This small molecule binds to this protein.
Small molecule (SMILES): N#C/C(=C\c1c[nH]c2ccccc12)c1n[nH]c(N)c1C#N

Binding-site contacts:
Ligand atom C17 contacts residue GLU120 of chain 1.A at 4.3 Å.
Ligand atom C07 contacts residue LEU51 of chain 1.A at 3.4 Å (hydrophobic).
Ligand atom C12 contacts residue MET169 of chain 1.A at 3.9 Å (hydrophobic).
Ligand atom C17 contacts residue ILE101 of chain 1.A at 4.3 Å (hydrophobic).
Ligand atom C10 contacts residue VAL72 of chain 1.A at 4.4 Å (hydrophobic).
Ligand atom C17 contacts residue VAL72 of chain 1.A at 3.8 Å (hydrophobic).
Ligand atom N20 contacts residue VAL72 of chain 1.A at 4.2 Å.
Ligand atom C02 contacts residue LEU51 of chain 1.A at 2.5 Å (hydrophobic).
Ligand atom N09 contacts residue GLY52 of chain 1.A at 4.3 Å.
Ligand atom N21 contacts residue GLU120 of chain 1.A at 3.0 Å (salt-bridge).
Ligand atom C04 contacts residue LEU51 of chain 1.A at 3.0 Å (hydrophobic).
Ligand atom N20 contacts residue LEU51 of chain 1.A at 4.3 Å.
Ligand atom C01 contacts residue LEU51 of chain 1.A at 3.2 Å (hydrophobic).
Ligand atom N21 contacts residue VAL72 of chain 1.A at 3.2 Å.
Ligand atom C06 contacts residue LEU51 of chain 1.A at 3.6 Å (hydrophobic).
Ligand atom C12 contacts residue ILE180 of chain 1.A at 3.0 Å (hydrophobic).
Ligand atom N13 contacts residue ILE180 of chain 1.A at 3.1 Å.
Ligand atom C08 contacts residue LEU51 of chain 1.A at 3.0 Å (hydrophobic).
Ligand atom N16 contacts residue ILE180 of chain 1.A at 3.7 Å.
Ligand atom C03 contacts residue LEU51 of chain 1.A at 3.3 Å (hydrophobic).
Ligand atom C08 contacts residue VAL59 of chain 1.A at 4.1 Å (hydrophobic).
Ligand atom N13 contacts residue HIS166 of chain 1.A at 3.3 Å (h-bond).
Ligand atom N13 contacts residue ASN167 of chain 1.A at 4.0 Å.
Ligand atom C14 contacts residue ILE180 of chain 1.A at 3.6 Å (hydrophobic).
Ligand atom C19 contacts residue VAL72 of chain 1.A at 4.0 Å (hydrophobic).
Ligand atom C15 contacts residue VAL72 of chain 1.A at 3.8 Å (hydrophobic).
Ligand atom C05 contacts residue LEU51 of chain 1.A at 3.4 Å (hydrophobic).
Ligand atom C11 contacts residue ILE180 of chain 1.A at 3.5 Å (hydrophobic).
Ligand atom N21 contacts residue ILE101 of chain 1.A at 3.9 Å.
Ligand atom C17 contacts residue PHE119 of chain 1.A at 4.0 Å (hydrophobic).
Ligand atom N09 contacts residue LEU51 of chain 1.A at 2.4 Å (h-bond).
Ligand atom N13 contacts residue MET169 of chain 1.A at 3.5 Å.
Ligand atom N21 contacts residue PHE119 of chain 1.A at 3.7 Å.
Ligand atom C10 contacts residue VAL59 of chain 1.A at 3.6 Å (hydrophobic).
Ligand atom N20 contacts residue MET169 of chain 1.A at 4.2 Å.
Ligand atom C07 contacts residue VAL59 of chain 1.A at 4.1 Å (hydrophobic).
Ligand atom N18 contacts residue PHE119 of chain 1.A at 3.7 Å.
Ligand atom C12 contacts residue HIS166 of chain 1.A at 4.3 Å.
Ligand atom N18 contacts residue ILE101 of chain 1.A at 4.3 Å.
Ligand atom N18 contacts residue ILE180 of chain 1.A at 4.3 Å.

Sequence of chain 1.A:
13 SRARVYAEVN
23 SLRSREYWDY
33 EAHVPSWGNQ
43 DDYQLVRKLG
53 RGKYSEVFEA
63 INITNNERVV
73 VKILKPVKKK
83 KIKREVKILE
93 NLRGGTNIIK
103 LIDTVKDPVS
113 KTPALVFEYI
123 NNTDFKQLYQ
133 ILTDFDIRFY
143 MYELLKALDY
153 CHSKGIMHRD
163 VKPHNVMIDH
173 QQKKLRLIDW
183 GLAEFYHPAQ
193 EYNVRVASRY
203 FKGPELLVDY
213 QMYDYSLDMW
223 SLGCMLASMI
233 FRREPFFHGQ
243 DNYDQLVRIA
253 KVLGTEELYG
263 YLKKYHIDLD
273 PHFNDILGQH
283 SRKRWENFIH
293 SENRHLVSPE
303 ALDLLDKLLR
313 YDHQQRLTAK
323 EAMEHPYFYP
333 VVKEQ